Binding-site contacts:
Ligand atom O'L contacts residue ARG90 of chain 1.H at 2.8 Å (salt-bridge).
Ligand atom C7 contacts residue ARG63 of chain 1.G at 3.3 Å.
Ligand atom C3 contacts residue CYS75 of chain 1.G at 4.0 Å (hydrophobic).
Ligand atom C5 contacts residue ARG90 of chain 1.H at 3.7 Å.
Ligand atom C6 contacts residue THR74 of chain 1.G at 3.9 Å.
Ligand atom C1' contacts residue ARG90 of chain 1.H at 4.0 Å.
Ligand atom C5 contacts residue THR74 of chain 1.G at 3.3 Å.
Ligand atom C4 contacts residue ARG90 of chain 1.H at 3.3 Å.
Ligand atom C2 contacts residue PHE57 of chain 1.G at 3.9 Å (hydrophobic).
Ligand atom O4 contacts residue THR74 of chain 1.G at 3.6 Å (h-bond).
Ligand atom O4 contacts residue GLU78 of chain 1.H at 2.7 Å (salt-bridge).
Ligand atom O72 contacts residue ARG63 of chain 1.G at 2.9 Å (salt-bridge).
Ligand atom O'M contacts residue ARG7 of chain 1.H at 2.9 Å (salt-bridge).
Ligand atom O71 contacts residue VAL73 of chain 1.G at 3.7 Å.
Ligand atom C5 contacts residue VAL73 of chain 1.G at 3.8 Å (hydrophobic).
Ligand atom C2' contacts residue TYR108 of chain 1.H at 3.9 Å (hydrophobic).
Ligand atom C5 contacts residue CYS75 of chain 1.G at 4.1 Å (hydrophobic).
Ligand atom C1' contacts residue LEU115 of chain 1.H at 3.8 Å (hydrophobic).
Ligand atom C6 contacts residue VAL73 of chain 1.G at 3.2 Å (hydrophobic).
Ligand atom C1 contacts residue ALA59 of chain 1.G at 4.0 Å (hydrophobic).
Ligand atom O'L contacts residue LEU115 of chain 1.H at 3.5 Å.
Ligand atom O'L contacts residue ARG7 of chain 1.H at 3.1 Å (salt-bridge).
Ligand atom O1' contacts residue LEU115 of chain 1.H at 3.4 Å.
Ligand atom C7 contacts residue ALA59 of chain 1.G at 3.7 Å (hydrophobic).
Ligand atom O4 contacts residue CYS75 of chain 1.G at 3.0 Å (h-bond).
Ligand atom O'M contacts residue TYR108 of chain 1.H at 3.0 Å (h-bond).
Ligand atom O72 contacts residue LYS60 of chain 1.G at 4.1 Å.
Ligand atom C2' contacts residue LEU115 of chain 1.H at 3.6 Å (hydrophobic).
Ligand atom C4 contacts residue THR74 of chain 1.G at 4.0 Å.
Ligand atom O4 contacts residue ARG90 of chain 1.H at 3.6 Å.
Ligand atom O71 contacts residue ARG63 of chain 1.G at 2.9 Å (salt-bridge).
Ligand atom C5 contacts residue ARG7 of chain 1.H at 3.5 Å.
Ligand atom C6 contacts residue ARG7 of chain 1.H at 3.3 Å.
Ligand atom O1' contacts residue ARG90 of chain 1.H at 3.1 Å (salt-bridge).
Ligand atom C3 contacts residue PHE57 of chain 1.G at 3.4 Å (hydrophobic).
Ligand atom C2' contacts residue ARG7 of chain 1.H at 3.5 Å.
Ligand atom C2 contacts residue ALA59 of chain 1.G at 3.5 Å (hydrophobic).
Ligand atom O72 contacts residue ALA59 of chain 1.G at 3.5 Å.
Ligand atom C2' contacts residue ARG90 of chain 1.H at 3.8 Å.
Ligand atom C4 contacts residue GLU78 of chain 1.H at 3.6 Å.

Sequence of chain 1.G:
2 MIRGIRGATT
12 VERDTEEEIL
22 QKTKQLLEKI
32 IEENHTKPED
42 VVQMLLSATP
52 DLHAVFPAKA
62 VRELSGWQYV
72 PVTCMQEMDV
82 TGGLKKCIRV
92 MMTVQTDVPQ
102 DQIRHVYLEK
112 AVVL

A protein and the small-molecule ligand that binds it are described below.
Small molecule (SMILES): O=C(O)C(=O)CC1(C(=O)O)C=CC(O)C=C1

Sequence of chain 1.H:
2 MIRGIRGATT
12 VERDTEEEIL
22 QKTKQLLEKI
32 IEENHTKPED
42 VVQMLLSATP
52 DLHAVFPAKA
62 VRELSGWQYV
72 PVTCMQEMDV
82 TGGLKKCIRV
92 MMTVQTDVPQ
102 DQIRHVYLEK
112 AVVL